Binding-site contacts:
Ligand atom C8 contacts residue ASP234 of chain 30.C at 3.3 Å.
Ligand atom C6 contacts residue GLN153 of chain 42.A at 3.2 Å.
Ligand atom C9 contacts residue ASP234 of chain 30.C at 3.6 Å.
Ligand atom O2 contacts residue PHE236 of chain 30.C at 3.4 Å (h-bond).
Ligand atom C5 contacts residue GLN153 of chain 42.A at 3.2 Å.
Ligand atom C15 contacts residue TYR66 of chain 30.A at 3.4 Å (hydrophobic).
Ligand atom C13 contacts residue TYR66 of chain 30.A at 3.4 Å (hydrophobic).
Ligand atom O4 contacts residue ARG212 of chain 42.A at 2.8 Å (salt-bridge).
Ligand atom O1 contacts residue ASP149 of chain 42.A at 3.6 Å.
Ligand atom O4 contacts residue ARG227 of chain 30.A at 3.3 Å (salt-bridge).
Ligand atom C2 contacts residue TYR66 of chain 30.A at 3.8 Å (hydrophobic).
Ligand atom C3 contacts residue ASN148 of chain 42.A at 3.5 Å.
Ligand atom C14 contacts residue TYR66 of chain 30.A at 3.4 Å (hydrophobic).
Ligand atom N1 contacts residue PHE236 of chain 30.C at 3.6 Å.
Ligand atom O5 contacts residue ARG227 of chain 30.A at 3.5 Å (salt-bridge).
Ligand atom C10 contacts residue ASP234 of chain 30.C at 3.8 Å.
Ligand atom C6 contacts residue PHE236 of chain 30.C at 3.5 Å (hydrophobic).
Ligand atom C1 contacts residue GLN153 of chain 42.A at 3.4 Å.
Ligand atom C8 contacts residue ASN148 of chain 42.A at 3.3 Å.
Ligand atom C16 contacts residue THR235 of chain 30.C at 3.8 Å.
Ligand atom C4 contacts residue ASP149 of chain 42.A at 3.5 Å.
Ligand atom O2 contacts residue GLN233 of chain 30.C at 3.0 Å.
Ligand atom C4 contacts residue ASN148 of chain 42.A at 3.3 Å.
Ligand atom C20 contacts residue ARG212 of chain 42.A at 3.4 Å.
Ligand atom C20 contacts residue ARG227 of chain 30.A at 3.6 Å.
Ligand atom O1 contacts residue GLN233 of chain 30.C at 3.5 Å (h-bond).
Ligand atom O2 contacts residue ASP234 of chain 30.C at 3.7 Å.
Ligand atom O5 contacts residue TRP152 of chain 42.A at 3.5 Å (h-bond).
Ligand atom C9 contacts residue ASN148 of chain 42.A at 3.7 Å.
Ligand atom O2 contacts residue THR235 of chain 30.C at 3.0 Å.
Ligand atom O1 contacts residue TYR150 of chain 42.A at 3.0 Å (h-bond).
Ligand atom O5 contacts residue ARG212 of chain 42.A at 3.3 Å (salt-bridge).
Ligand atom N1 contacts residue GLN153 of chain 42.A at 2.7 Å (h-bond).
Ligand atom O5 contacts residue TYR229 of chain 30.A at 3.8 Å.
Ligand atom S1 contacts residue GLN233 of chain 30.C at 3.7 Å.
Ligand atom C7 contacts residue THR235 of chain 30.C at 3.8 Å.
Ligand atom C16 contacts residue PHE236 of chain 30.C at 3.7 Å (hydrophobic).
Ligand atom C10 contacts residue ASN148 of chain 42.A at 3.7 Å.
Ligand atom C3 contacts residue ASP149 of chain 42.A at 3.5 Å.
Ligand atom N1 contacts residue GLN233 of chain 30.C at 3.3 Å (h-bond).

A protein and the small-molecule ligand that binds it are described below.
Small molecule (SMILES): CCCOc1ccc2cc(S(=O)(=O)Nc3ccc(C(=O)O)cc3)ccc2c1

Sequence of chain 30.C:
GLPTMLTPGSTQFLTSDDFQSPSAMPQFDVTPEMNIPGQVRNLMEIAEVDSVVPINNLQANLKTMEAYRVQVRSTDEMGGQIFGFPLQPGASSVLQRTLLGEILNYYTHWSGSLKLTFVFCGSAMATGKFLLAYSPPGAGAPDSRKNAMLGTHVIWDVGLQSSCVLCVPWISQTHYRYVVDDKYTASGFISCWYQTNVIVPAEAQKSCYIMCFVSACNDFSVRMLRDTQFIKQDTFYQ

Sequence of chain 42.A:
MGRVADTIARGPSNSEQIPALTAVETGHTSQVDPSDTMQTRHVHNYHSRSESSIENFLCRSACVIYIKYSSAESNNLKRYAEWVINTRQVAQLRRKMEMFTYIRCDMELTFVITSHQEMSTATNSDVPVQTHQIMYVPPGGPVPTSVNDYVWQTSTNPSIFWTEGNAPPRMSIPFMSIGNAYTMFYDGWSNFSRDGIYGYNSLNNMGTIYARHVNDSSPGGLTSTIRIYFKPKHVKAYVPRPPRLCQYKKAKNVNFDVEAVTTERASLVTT

Sequence of chain 30.A:
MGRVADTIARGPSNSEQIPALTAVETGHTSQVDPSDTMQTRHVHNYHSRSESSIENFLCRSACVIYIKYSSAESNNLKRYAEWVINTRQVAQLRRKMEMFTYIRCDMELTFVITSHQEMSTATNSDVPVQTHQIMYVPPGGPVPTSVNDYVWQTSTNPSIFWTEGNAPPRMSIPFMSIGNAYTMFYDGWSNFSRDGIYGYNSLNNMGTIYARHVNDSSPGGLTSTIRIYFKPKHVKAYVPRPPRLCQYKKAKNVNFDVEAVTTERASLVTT